A protein and the small-molecule ligand that binds it are described below.
Small molecule (SMILES): CCS(=O)(=O)c1ccc(CC(=O)Nc2cnc(O[C@@H](C)c3ccccc3)c(Cl)c2)cc1

Binding-site contacts:
Ligand atom N9 contacts residue PHE116 of chain 1.C at 2.7 Å (h-bond).
Ligand atom C14 contacts residue ILE139 of chain 1.C at 3.5 Å (hydrophobic).
Ligand atom O7 contacts residue PHE127 of chain 1.C at 3.4 Å.
Ligand atom C18 contacts residue PHE116 of chain 1.C at 3.7 Å (hydrophobic).
Ligand atom C25 contacts residue ALA107 of chain 1.C at 3.6 Å (hydrophobic).
Ligand atom CL8 contacts residue LEU63 of chain 1.C at 3.6 Å.
Ligand atom C3 contacts residue PHE127 of chain 1.C at 3.8 Å (hydrophobic).
Ligand atom C23 contacts residue GLN25 of chain 1.C at 3.4 Å.
Ligand atom O30 contacts residue GLN25 of chain 1.C at 3.6 Å.
Ligand atom C26 contacts residue MET104 of chain 1.C at 3.5 Å (hydrophobic).
Ligand atom C29 contacts residue ARG103 of chain 1.C at 3.6 Å.
Ligand atom N4 contacts residue PHE127 of chain 1.C at 3.8 Å.
Ligand atom C6 contacts residue PHE116 of chain 1.C at 3.5 Å (hydrophobic).
Ligand atom C15 contacts residue ILE139 of chain 1.C at 3.4 Å (hydrophobic).
Ligand atom C16 contacts residue ILE139 of chain 1.C at 3.6 Å (hydrophobic).
Ligand atom C15 contacts residue SER143 of chain 1.C at 3.5 Å.
Ligand atom O31 contacts residue LEU31 of chain 1.C at 3.7 Å.
Ligand atom O31 contacts residue ARG103 of chain 1.C at 3.6 Å (salt-bridge).
Ligand atom C15 contacts residue MET104 of chain 1.C at 3.6 Å (hydrophobic).
Ligand atom C5 contacts residue PHE116 of chain 1.C at 3.3 Å (hydrophobic).
Ligand atom C22 contacts residue LEU26 of chain 1.C at 3.6 Å (hydrophobic).
Ligand atom C13 contacts residue LEU101 of chain 1.C at 3.7 Å (hydrophobic).
Ligand atom C23 contacts residue LEU26 of chain 1.C at 3.6 Å (hydrophobic).
Ligand atom O31 contacts residue ARG106 of chain 1.C at 3.0 Å (salt-bridge).
Ligand atom O19 contacts residue HIS62 of chain 1.C at 3.6 Å.
Ligand atom C2 contacts residue PHE117 of chain 1.C at 3.7 Å (hydrophobic).
Ligand atom C28 contacts residue GLN25 of chain 1.C at 3.3 Å.
Ligand atom C1 contacts residue PHE117 of chain 1.C at 3.5 Å (hydrophobic).
Ligand atom O30 contacts residue ARG106 of chain 1.C at 3.0 Å (salt-bridge).
Ligand atom C10 contacts residue PHE127 of chain 1.C at 3.6 Å (hydrophobic).
Ligand atom O30 contacts residue LEU26 of chain 1.C at 3.0 Å (h-bond).
Ligand atom C22 contacts residue GLN25 of chain 1.C at 3.6 Å.
Ligand atom O30 contacts residue CYS24 of chain 1.C at 3.1 Å (h-bond).
Ligand atom C14 contacts residue MET104 of chain 1.C at 3.4 Å (hydrophobic).
Ligand atom C25 contacts residue MET104 of chain 1.C at 3.4 Å (hydrophobic).
Ligand atom S27 contacts residue ARG106 of chain 1.C at 3.5 Å (salt-bridge).
Ligand atom C13 contacts residue ILE139 of chain 1.C at 3.7 Å (hydrophobic).
Ligand atom C20 contacts residue PHE116 of chain 1.C at 3.7 Å (hydrophobic).
Ligand atom CL8 contacts residue CYS59 of chain 1.C at 3.7 Å.
Ligand atom C6 contacts residue PHE117 of chain 1.C at 3.6 Å (hydrophobic).

Sequence of chain 1.C:
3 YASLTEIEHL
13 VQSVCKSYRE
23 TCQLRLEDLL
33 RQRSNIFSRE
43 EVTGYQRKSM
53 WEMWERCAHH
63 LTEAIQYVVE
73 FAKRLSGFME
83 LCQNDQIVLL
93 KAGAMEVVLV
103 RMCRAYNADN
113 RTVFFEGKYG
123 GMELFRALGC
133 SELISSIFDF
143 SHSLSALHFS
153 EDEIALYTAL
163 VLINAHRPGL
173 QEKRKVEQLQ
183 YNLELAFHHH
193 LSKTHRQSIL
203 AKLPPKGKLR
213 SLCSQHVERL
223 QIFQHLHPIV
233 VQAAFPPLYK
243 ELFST